This protein binds this small molecule.
Small molecule (SMILES): CCCCCCCCCCCCOS(=O)(=O)O

Binding-site contacts:
Ligand atom S contacts residue LEU7 of chain 4.B at 3.5 Å (h-bond).
Ligand atom C8 contacts residue GLN65 of chain 4.B at 3.0 Å.
Ligand atom S contacts residue PHE8 of chain 4.B at 3.9 Å.
Ligand atom O2S contacts residue LEU7 of chain 4.B at 4.2 Å.
Ligand atom O4 contacts residue GLY6 of chain 4.B at 3.9 Å.
Ligand atom O3S contacts residue THR5 of chain 4.B at 2.9 Å (h-bond).
Ligand atom C5 contacts residue GLN65 of chain 4.B at 4.4 Å.
Ligand atom O1S contacts residue THR5 of chain 4.B at 3.3 Å (h-bond).
Ligand atom O4 contacts residue PHE8 of chain 4.B at 2.6 Å (h-bond).
Ligand atom C9 contacts residue GLN65 of chain 4.B at 3.8 Å.
Ligand atom O1S contacts residue GLY6 of chain 4.B at 3.6 Å.
Ligand atom O3S contacts residue LEU7 of chain 4.B at 4.5 Å.
Ligand atom O1S contacts residue LEU7 of chain 4.B at 2.9 Å (h-bond).
Ligand atom O3S contacts residue PRO4 of chain 4.B at 3.4 Å.
Ligand atom O1S contacts residue PHE8 of chain 4.B at 4.4 Å.
Ligand atom C1 contacts residue PHE8 of chain 4.B at 4.0 Å (hydrophobic).
Ligand atom O4 contacts residue PRO4 of chain 4.B at 3.7 Å.
Ligand atom C10 contacts residue GLN65 of chain 4.B at 3.7 Å.
Ligand atom C4 contacts residue GLN65 of chain 4.B at 4.5 Å.
Ligand atom S contacts residue PRO4 of chain 4.B at 4.3 Å.
Ligand atom C7 contacts residue GLN65 of chain 4.B at 4.1 Å.
Ligand atom C1 contacts residue LEU7 of chain 4.B at 3.8 Å (hydrophobic).
Ligand atom S contacts residue THR5 of chain 4.B at 3.3 Å (h-bond).
Ligand atom O4 contacts residue THR5 of chain 4.B at 3.3 Å (h-bond).
Ligand atom O4 contacts residue LEU7 of chain 4.B at 2.9 Å (h-bond).
Ligand atom O2S contacts residue PHE8 of chain 4.B at 3.7 Å.
Ligand atom C3 contacts residue LEU7 of chain 1.A at 4.2 Å (hydrophobic).
Ligand atom S contacts residue GLY6 of chain 4.B at 4.4 Å.

Sequence of chain 4.B:
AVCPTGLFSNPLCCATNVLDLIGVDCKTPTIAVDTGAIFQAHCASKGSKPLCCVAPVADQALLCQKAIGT

Sequence of chain 1.A:
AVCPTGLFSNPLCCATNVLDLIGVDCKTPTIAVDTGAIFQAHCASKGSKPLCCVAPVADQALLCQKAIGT